Binding-site contacts:
Ligand atom C6 contacts residue ASN655 of chain 1.B at 4.5 Å.
Ligand atom O6 contacts residue ASN655 of chain 1.B at 3.9 Å.
Ligand atom O6 contacts residue ASN462 of chain 1.B at 4.4 Å.
Ligand atom C1 contacts residue PRO654 of chain 1.B at 4.0 Å (hydrophobic).
Ligand atom C2 contacts residue PRO654 of chain 1.B at 4.3 Å (hydrophobic).
Ligand atom C7 contacts residue ASN655 of chain 1.B at 4.2 Å.
Ligand atom O5 contacts residue ASN655 of chain 1.B at 2.3 Å (h-bond).
Ligand atom C2 contacts residue ASN655 of chain 1.B at 2.5 Å.
Ligand atom C1 contacts residue ASN655 of chain 1.B at 1.4 Å.
Ligand atom C3 contacts residue ASN655 of chain 1.B at 3.8 Å.
Ligand atom C8 contacts residue ARG679 of chain 1.B at 4.4 Å.
Ligand atom C8 contacts residue PRO654 of chain 1.B at 3.5 Å (hydrophobic).
Ligand atom C5 contacts residue ASN655 of chain 1.B at 3.6 Å.
Ligand atom N2 contacts residue PRO654 of chain 1.B at 3.3 Å.
Ligand atom C7 contacts residue PRO654 of chain 1.B at 3.9 Å (hydrophobic).
Ligand atom N2 contacts residue ASN655 of chain 1.B at 3.0 Å (h-bond).
Ligand atom C4 contacts residue ASN655 of chain 1.B at 4.2 Å.

Sequence of chain 1.B:
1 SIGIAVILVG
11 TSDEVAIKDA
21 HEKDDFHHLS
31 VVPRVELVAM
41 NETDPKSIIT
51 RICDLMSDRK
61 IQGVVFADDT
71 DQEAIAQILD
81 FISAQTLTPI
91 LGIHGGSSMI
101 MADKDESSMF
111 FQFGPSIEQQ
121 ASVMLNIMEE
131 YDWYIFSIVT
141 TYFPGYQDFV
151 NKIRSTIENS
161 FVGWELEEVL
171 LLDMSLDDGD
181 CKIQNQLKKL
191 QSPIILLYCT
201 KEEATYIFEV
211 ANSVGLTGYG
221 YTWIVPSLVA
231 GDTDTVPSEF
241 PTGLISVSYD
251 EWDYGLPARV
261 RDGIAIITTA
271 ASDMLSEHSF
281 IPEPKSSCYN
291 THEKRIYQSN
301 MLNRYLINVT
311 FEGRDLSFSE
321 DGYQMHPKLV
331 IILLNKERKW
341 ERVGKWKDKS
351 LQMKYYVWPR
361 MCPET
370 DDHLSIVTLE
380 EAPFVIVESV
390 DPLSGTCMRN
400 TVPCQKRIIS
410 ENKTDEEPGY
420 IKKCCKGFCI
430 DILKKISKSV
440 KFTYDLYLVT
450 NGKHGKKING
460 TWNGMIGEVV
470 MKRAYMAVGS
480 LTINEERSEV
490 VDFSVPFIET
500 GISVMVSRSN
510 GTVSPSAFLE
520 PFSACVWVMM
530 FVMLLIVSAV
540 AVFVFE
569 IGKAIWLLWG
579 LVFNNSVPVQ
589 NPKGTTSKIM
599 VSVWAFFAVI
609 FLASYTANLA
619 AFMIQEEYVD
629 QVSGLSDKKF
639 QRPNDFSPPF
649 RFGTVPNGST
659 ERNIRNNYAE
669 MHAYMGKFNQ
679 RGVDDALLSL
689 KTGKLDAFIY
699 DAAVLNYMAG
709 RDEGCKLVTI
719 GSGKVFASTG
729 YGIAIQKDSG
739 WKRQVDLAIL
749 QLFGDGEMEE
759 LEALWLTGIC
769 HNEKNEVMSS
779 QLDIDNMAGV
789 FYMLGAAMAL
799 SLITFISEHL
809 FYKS

The small molecule below binds the protein below.
Small molecule (SMILES): CC(=O)N[C@H]1[C@H](O[C@H]2[C@H](O)[C@@H](NC(C)=O)CO[C@@H]2CO)O[C@H](CO)[C@@H](O)[C@@H]1O